Sequence of chain 42.A:
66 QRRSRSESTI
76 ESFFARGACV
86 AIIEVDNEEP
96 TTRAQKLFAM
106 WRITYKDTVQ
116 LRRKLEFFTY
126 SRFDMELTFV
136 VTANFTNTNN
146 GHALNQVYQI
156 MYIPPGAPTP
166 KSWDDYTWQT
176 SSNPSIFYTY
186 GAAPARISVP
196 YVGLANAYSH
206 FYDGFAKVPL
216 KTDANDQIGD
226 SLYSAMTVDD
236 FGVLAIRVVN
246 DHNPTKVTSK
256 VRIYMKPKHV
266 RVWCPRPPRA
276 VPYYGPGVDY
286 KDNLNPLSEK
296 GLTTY

The protein below binds the small molecule below.
Small molecule (SMILES): CCO/N=C/c1ccc(OCC[C@@H](C)CCN2CCN(c3ccncc3)C2=O)cc1

Binding-site contacts:
Ligand atom CAA contacts residue PRO179 of chain 42.A at 3.3 Å (hydrophobic).
Ligand atom CAS contacts residue TYR203 of chain 42.A at 3.7 Å (hydrophobic).
Ligand atom CAA contacts residue ILE181 of chain 42.A at 3.8 Å (hydrophobic).
Ligand atom CBA contacts residue TYR110 of chain 42.A at 3.4 Å (hydrophobic).
Ligand atom NBD contacts residue PHE236 of chain 42.A at 3.6 Å.
Ligand atom OAC contacts residue TYR110 of chain 42.A at 3.6 Å.
Ligand atom NAT contacts residue TYR157 of chain 42.A at 3.4 Å.
Ligand atom CAZ contacts residue VAL194 of chain 42.A at 3.9 Å (hydrophobic).
Ligand atom CAL contacts residue MET130 of chain 42.A at 3.2 Å (hydrophobic).
Ligand atom CAH contacts residue TYR110 of chain 42.A at 3.6 Å (hydrophobic).
Ligand atom CAX contacts residue TYR110 of chain 42.A at 3.6 Å (hydrophobic).
Ligand atom CAG contacts residue TYR110 of chain 42.A at 3.7 Å (hydrophobic).
Ligand atom OAC contacts residue PHE236 of chain 42.A at 3.5 Å.
Ligand atom CAJ contacts residue LEU132 of chain 42.A at 3.3 Å (hydrophobic).
Ligand atom NAT contacts residue ILE192 of chain 42.A at 3.8 Å.
Ligand atom CAO contacts residue PHE236 of chain 42.A at 3.7 Å (hydrophobic).
Ligand atom OAC contacts residue THR109 of chain 42.A at 3.8 Å.
Ligand atom CAL contacts residue VAL194 of chain 42.A at 3.8 Å (hydrophobic).
Ligand atom CAX contacts residue PHE236 of chain 42.A at 3.3 Å (hydrophobic).
Ligand atom CAA contacts residue ILE155 of chain 42.A at 3.8 Å (hydrophobic).
Ligand atom NBC contacts residue PHE236 of chain 42.A at 3.7 Å.
Ligand atom CAA contacts residue SER180 of chain 42.A at 3.6 Å.
Ligand atom CAI contacts residue TYR157 of chain 42.A at 3.6 Å (hydrophobic).
Ligand atom CAY contacts residue VAL194 of chain 42.A at 3.8 Å (hydrophobic).
Ligand atom CAE contacts residue SER204 of chain 42.A at 3.4 Å.
Ligand atom NAU contacts residue LYS111 of chain 42.A at 3.5 Å (salt-bridge).
Ligand atom CAB contacts residue TYR203 of chain 42.A at 3.6 Å (hydrophobic).
Ligand atom CAM contacts residue TYR157 of chain 42.A at 3.8 Å (hydrophobic).
Ligand atom CAF contacts residue LYS111 of chain 42.A at 3.6 Å.
Ligand atom CAE contacts residue TYR110 of chain 42.A at 3.8 Å (hydrophobic).
Ligand atom CAD contacts residue ILE192 of chain 42.A at 3.4 Å (hydrophobic).
Ligand atom CAQ contacts residue PHE236 of chain 42.A at 3.5 Å (hydrophobic).
Ligand atom CBB contacts residue MET130 of chain 42.A at 3.7 Å (hydrophobic).
Ligand atom CAL contacts residue LEU132 of chain 42.A at 3.8 Å (hydrophobic).
Ligand atom CAN contacts residue ILE108 of chain 42.A at 3.7 Å (hydrophobic).
Ligand atom NBD contacts residue TYR110 of chain 42.A at 3.4 Å.
Ligand atom CAJ contacts residue VAL194 of chain 42.A at 3.6 Å (hydrophobic).
Ligand atom CAR contacts residue TYR203 of chain 42.A at 3.7 Å (hydrophobic).
Ligand atom OAV contacts residue ILE192 of chain 42.A at 3.1 Å.
Ligand atom CAK contacts residue TYR157 of chain 42.A at 3.6 Å (hydrophobic).

Sequence of chain 42.C:
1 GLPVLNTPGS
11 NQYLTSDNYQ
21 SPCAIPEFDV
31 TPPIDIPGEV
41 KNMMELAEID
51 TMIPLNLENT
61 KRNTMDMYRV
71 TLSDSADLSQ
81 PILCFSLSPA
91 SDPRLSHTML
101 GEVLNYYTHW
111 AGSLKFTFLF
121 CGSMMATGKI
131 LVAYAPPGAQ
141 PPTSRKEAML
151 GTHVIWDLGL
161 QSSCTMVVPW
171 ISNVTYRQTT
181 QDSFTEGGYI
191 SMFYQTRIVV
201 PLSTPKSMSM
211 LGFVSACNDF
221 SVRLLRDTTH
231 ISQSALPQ